A small-molecule ligand and the protein it binds are described below.
Small molecule (SMILES): CP(=O)(O)N[C@@H]1[C@@H](O)[C@H](O)[C@@H](CO)O[C@H]1O

Sequence of chain 1.A:
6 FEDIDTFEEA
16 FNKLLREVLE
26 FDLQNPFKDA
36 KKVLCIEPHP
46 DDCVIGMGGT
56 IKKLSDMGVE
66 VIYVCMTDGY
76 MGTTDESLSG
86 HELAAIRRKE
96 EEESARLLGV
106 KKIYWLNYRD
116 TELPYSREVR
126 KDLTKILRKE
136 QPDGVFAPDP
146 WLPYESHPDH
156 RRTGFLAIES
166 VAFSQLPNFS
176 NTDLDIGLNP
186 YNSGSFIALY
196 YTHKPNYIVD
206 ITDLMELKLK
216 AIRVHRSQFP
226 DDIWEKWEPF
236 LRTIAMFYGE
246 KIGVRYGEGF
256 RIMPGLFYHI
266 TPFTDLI

Sequence of chain 1.B:
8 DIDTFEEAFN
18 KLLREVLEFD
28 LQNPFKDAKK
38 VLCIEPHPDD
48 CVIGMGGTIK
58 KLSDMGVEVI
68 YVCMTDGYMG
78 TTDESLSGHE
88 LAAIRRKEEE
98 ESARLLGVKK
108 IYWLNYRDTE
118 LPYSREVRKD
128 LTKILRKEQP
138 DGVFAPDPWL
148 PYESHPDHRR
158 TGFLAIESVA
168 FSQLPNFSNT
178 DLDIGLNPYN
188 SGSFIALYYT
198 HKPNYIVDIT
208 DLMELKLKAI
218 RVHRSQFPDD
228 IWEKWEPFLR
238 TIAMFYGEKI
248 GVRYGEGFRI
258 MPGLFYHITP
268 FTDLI

Binding-site contacts:
Ligand atom O1 contacts residue HIS264 of chain 1.A at 3.4 Å (h-bond).
Ligand atom O1 contacts residue HIS152 of chain 1.B at 3.7 Å.
Ligand atom O71 contacts residue ASP46 of chain 1.B at 2.6 Å (salt-bridge).
Ligand atom C6 contacts residue HIS152 of chain 1.B at 3.8 Å.
Ligand atom C4 contacts residue ARG92 of chain 1.B at 3.9 Å.
Ligand atom O1 contacts residue HEZ1 of chain 1.J at 3.5 Å.
Ligand atom O6 contacts residue PHE168 of chain 1.A at 3.9 Å.
Ligand atom O5 contacts residue HIS152 of chain 1.B at 3.5 Å (h-bond).
Ligand atom O72 contacts residue HIS264 of chain 1.A at 2.8 Å (h-bond).
Ligand atom O6 contacts residue ASP115 of chain 1.B at 2.6 Å (salt-bridge).
Ligand atom C3 contacts residue GLN223 of chain 1.B at 3.9 Å.
Ligand atom O3 contacts residue HIS44 of chain 1.B at 3.4 Å.
Ligand atom P7 contacts residue HIS44 of chain 1.B at 4.0 Å.
Ligand atom P7 contacts residue ASP47 of chain 1.B at 3.4 Å.
Ligand atom C6 contacts residue ASP115 of chain 1.B at 3.6 Å.
Ligand atom C4 contacts residue ASP115 of chain 1.B at 3.4 Å.
Ligand atom O6 contacts residue THR116 of chain 1.B at 3.2 Å.
Ligand atom O72 contacts residue ASP47 of chain 1.B at 3.1 Å (salt-bridge).
Ligand atom C6 contacts residue LEU171 of chain 1.A at 3.8 Å (hydrophobic).
Ligand atom O5 contacts residue HEZ1 of chain 1.J at 3.6 Å.
Ligand atom O3 contacts residue ARG92 of chain 1.B at 2.9 Å (salt-bridge).
Ligand atom O72 contacts residue ZN1 of chain 1.H at 1.7 Å.
Ligand atom C3 contacts residue ARG92 of chain 1.B at 3.9 Å.
Ligand atom C8 contacts residue ILE50 of chain 1.B at 3.6 Å (hydrophobic).
Ligand atom P7 contacts residue HIS264 of chain 1.A at 3.7 Å.
Ligand atom C8 contacts residue ASP47 of chain 1.B at 3.5 Å.
Ligand atom O4 contacts residue ASP115 of chain 1.B at 2.6 Å (salt-bridge).
Ligand atom P7 contacts residue ASP46 of chain 1.B at 3.6 Å.
Ligand atom C8 contacts residue ASP46 of chain 1.B at 3.7 Å.
Ligand atom O71 contacts residue HIS44 of chain 1.B at 3.4 Å.
Ligand atom O72 contacts residue HIS155 of chain 1.B at 2.9 Å (h-bond).
Ligand atom N2 contacts residue HIS264 of chain 1.A at 4.0 Å.
Ligand atom O71 contacts residue ASP47 of chain 1.B at 3.4 Å (salt-bridge).
Ligand atom O4 contacts residue ARG92 of chain 1.B at 2.8 Å (salt-bridge).
Ligand atom P7 contacts residue ZN1 of chain 1.H at 2.9 Å.
Ligand atom O4 contacts residue GLY77 of chain 1.B at 3.2 Å.
Ligand atom O6 contacts residue HIS152 of chain 1.B at 2.8 Å (h-bond).
Ligand atom O71 contacts residue ZN1 of chain 1.H at 2.9 Å.
Ligand atom O4 contacts residue GLY74 of chain 1.B at 3.9 Å.
Ligand atom O72 contacts residue HIS44 of chain 1.B at 3.1 Å (h-bond).